Binding-site contacts:
Ligand atom C16 contacts residue ILE128 of chain 1.A at 4.0 Å (hydrophobic).
Ligand atom C5 contacts residue LEU95 of chain 1.A at 4.1 Å (hydrophobic).
Ligand atom O3 contacts residue GLU57 of chain 1.A at 2.4 Å (salt-bridge).
Ligand atom C2 contacts residue PHE108 of chain 1.A at 4.2 Å (hydrophobic).
Ligand atom C3 contacts residue LEU91 of chain 1.A at 3.9 Å (hydrophobic).
Ligand atom C7 contacts residue LEU132 of chain 1.A at 4.0 Å (hydrophobic).
Ligand atom O17 contacts residue HIS228 of chain 1.A at 2.7 Å (h-bond).
Ligand atom O17 contacts residue LEU229 of chain 1.A at 3.4 Å.
Ligand atom C7 contacts residue PHE108 of chain 1.A at 4.3 Å (hydrophobic).
Ligand atom C2 contacts residue LEU91 of chain 1.A at 4.0 Å (hydrophobic).
Ligand atom C4 contacts residue LEU91 of chain 1.A at 3.7 Å (hydrophobic).
Ligand atom C15 contacts residue ILE128 of chain 1.A at 3.9 Å (hydrophobic).
Ligand atom C10 contacts residue PHE108 of chain 1.A at 3.8 Å (hydrophobic).
Ligand atom C6 contacts residue LEU132 of chain 1.A at 4.3 Å (hydrophobic).
Ligand atom C18 contacts residue LEU229 of chain 1.A at 3.7 Å (hydrophobic).
Ligand atom C16 contacts residue HIS228 of chain 1.A at 3.5 Å.
Ligand atom O3 contacts residue LEU91 of chain 1.A at 4.0 Å.
Ligand atom C11 contacts residue LEU50 of chain 1.A at 4.2 Å (hydrophobic).
Ligand atom O3 contacts residue ARG98 of chain 1.A at 3.2 Å (salt-bridge).
Ligand atom C8 contacts residue LEU88 of chain 1.A at 4.2 Å (hydrophobic).
Ligand atom C1 contacts residue PHE108 of chain 1.A at 4.2 Å (hydrophobic).
Ligand atom C5 contacts residue PHE108 of chain 1.A at 3.9 Å (hydrophobic).
Ligand atom C15 contacts residue GLY225 of chain 1.A at 4.2 Å.
Ligand atom C9 contacts residue PHE108 of chain 1.A at 4.1 Å (hydrophobic).
Ligand atom C1 contacts residue LEU50 of chain 1.A at 3.7 Å (hydrophobic).
Ligand atom C2 contacts residue ALA54 of chain 1.A at 4.0 Å (hydrophobic).
Ligand atom C7 contacts residue MET92 of chain 1.A at 3.9 Å (hydrophobic).
Ligand atom C17 contacts residue HIS228 of chain 1.A at 3.5 Å.
Ligand atom C6 contacts residue PHE108 of chain 1.A at 4.2 Å (hydrophobic).
Ligand atom C6 contacts residue LEU95 of chain 1.A at 3.6 Å (hydrophobic).
Ligand atom C6 contacts residue MET92 of chain 1.A at 3.8 Å (hydrophobic).
Ligand atom C2 contacts residue LEU50 of chain 1.A at 4.3 Å (hydrophobic).
Ligand atom C2 contacts residue GLU57 of chain 1.A at 3.2 Å.
Ligand atom C12 contacts residue LEU229 of chain 1.A at 4.2 Å (hydrophobic).
Ligand atom C3 contacts residue GLU57 of chain 1.A at 3.2 Å.
Ligand atom O17 contacts residue MET47 of chain 1.A at 3.9 Å.
Ligand atom C1 contacts residue ALA54 of chain 1.A at 3.8 Å (hydrophobic).
Ligand atom C16 contacts residue GLY225 of chain 1.A at 4.2 Å.
Ligand atom C4 contacts residue LEU95 of chain 1.A at 3.9 Å (hydrophobic).
Ligand atom C15 contacts residue MET92 of chain 1.A at 4.0 Å (hydrophobic).

Sequence of chain 1.A:
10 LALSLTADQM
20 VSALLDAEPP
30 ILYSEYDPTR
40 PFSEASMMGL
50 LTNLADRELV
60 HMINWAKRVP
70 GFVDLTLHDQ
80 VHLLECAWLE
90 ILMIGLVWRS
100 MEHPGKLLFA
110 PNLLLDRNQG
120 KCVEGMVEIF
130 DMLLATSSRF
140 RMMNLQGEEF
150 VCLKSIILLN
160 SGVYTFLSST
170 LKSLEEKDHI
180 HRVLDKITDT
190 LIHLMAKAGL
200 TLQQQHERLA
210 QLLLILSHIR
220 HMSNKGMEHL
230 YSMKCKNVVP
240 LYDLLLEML

This small molecule binds to this protein.
Small molecule (SMILES): C[C@]12CC[C@@H]3c4ccc(O)cc4CC[C@H]3[C@@H]1CC[C@@H]2O